Binding-site contacts:
Ligand atom CL8 contacts residue CYS36 of chain 1.E at 3.2 Å.
Ligand atom C4 contacts residue LEU103 of chain 1.E at 3.7 Å (hydrophobic).
Ligand atom C20 contacts residue LEU75 of chain 1.E at 3.9 Å (hydrophobic).
Ligand atom C9 contacts residue ASN107 of chain 1.E at 3.5 Å.
Ligand atom CL8 contacts residue VAL37 of chain 1.E at 3.8 Å.
Ligand atom O18 contacts residue LEU75 of chain 1.E at 2.9 Å (h-bond).
Ligand atom C22 contacts residue GLY73 of chain 1.E at 3.3 Å.
Ligand atom C12 contacts residue MET106 of chain 1.E at 3.7 Å (hydrophobic).
Ligand atom N8 contacts residue ASN107 of chain 1.E at 3.2 Å (h-bond).
Ligand atom O37 contacts residue GLU135 of chain 1.F at 2.7 Å (salt-bridge).
Ligand atom C5 contacts residue LEU103 of chain 1.E at 3.7 Å (hydrophobic).
Ligand atom C33 contacts residue GLU135 of chain 1.F at 2.9 Å.
Ligand atom C1 contacts residue ARG89 of chain 1.E at 3.8 Å.
Ligand atom C15 contacts residue GLU135 of chain 1.F at 3.5 Å.
Ligand atom CL7 contacts residue PRO9 of chain 1.E at 3.7 Å.
Ligand atom C34 contacts residue GLU135 of chain 1.F at 3.2 Å.
Ligand atom N35 contacts residue TYR99 of chain 1.E at 2.9 Å (h-bond).
Ligand atom C4 contacts residue ARG89 of chain 1.E at 3.9 Å.
Ligand atom CL8 contacts residue PRO9 of chain 1.E at 3.3 Å.
Ligand atom C2 contacts residue ASN107 of chain 1.E at 3.9 Å.
Ligand atom C21 contacts residue GLY73 of chain 1.E at 3.8 Å.
Ligand atom C12 contacts residue ASN107 of chain 1.E at 3.8 Å.
Ligand atom O18 contacts residue LEU74 of chain 1.E at 3.7 Å.
Ligand atom N19 contacts residue GLU135 of chain 1.F at 3.5 Å (salt-bridge).
Ligand atom O38 contacts residue GLU135 of chain 1.F at 2.8 Å (salt-bridge).
Ligand atom C1 contacts residue ASN107 of chain 1.E at 3.6 Å.
Ligand atom C20 contacts residue TYR139 of chain 1.F at 3.6 Å (hydrophobic).
Ligand atom C30 contacts residue TYR99 of chain 1.E at 3.7 Å (hydrophobic).
Ligand atom N31 contacts residue GLU135 of chain 1.F at 3.1 Å (salt-bridge).
Ligand atom C36 contacts residue GLU135 of chain 1.F at 2.7 Å.
Ligand atom N35 contacts residue LEU103 of chain 1.E at 3.7 Å.
Ligand atom C11 contacts residue ASN107 of chain 1.E at 3.8 Å.
Ligand atom C14 contacts residue GLU135 of chain 1.F at 3.9 Å.
Ligand atom C13 contacts residue VAL136 of chain 1.F at 3.5 Å (hydrophobic).
Ligand atom CL8 contacts residue GLY10 of chain 1.E at 3.9 Å.
Ligand atom C20 contacts residue GLY73 of chain 1.E at 3.4 Å.
Ligand atom C3 contacts residue LEU75 of chain 1.E at 3.8 Å (hydrophobic).
Ligand atom C34 contacts residue TYR99 of chain 1.E at 3.3 Å (hydrophobic).
Ligand atom C2 contacts residue LEU75 of chain 1.E at 3.4 Å (hydrophobic).
Ligand atom C14 contacts residue LEU74 of chain 1.E at 3.7 Å (hydrophobic).

A small-molecule ligand and the protein it binds are described below.
Small molecule (SMILES): CCc1cc(Sc2ncc(C(=O)O)[nH]2)nc([C@H]2CCCC[C@@H]2C(=O)NCc2ccc(Cl)c(Cl)c2)n1

Sequence of chain 1.E:
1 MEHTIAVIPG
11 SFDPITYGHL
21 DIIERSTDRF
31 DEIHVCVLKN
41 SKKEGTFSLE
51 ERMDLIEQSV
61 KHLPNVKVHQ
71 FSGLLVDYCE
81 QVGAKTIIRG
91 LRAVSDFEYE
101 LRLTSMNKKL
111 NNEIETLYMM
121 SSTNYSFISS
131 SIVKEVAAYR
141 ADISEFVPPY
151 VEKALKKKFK

Sequence of chain 1.F:
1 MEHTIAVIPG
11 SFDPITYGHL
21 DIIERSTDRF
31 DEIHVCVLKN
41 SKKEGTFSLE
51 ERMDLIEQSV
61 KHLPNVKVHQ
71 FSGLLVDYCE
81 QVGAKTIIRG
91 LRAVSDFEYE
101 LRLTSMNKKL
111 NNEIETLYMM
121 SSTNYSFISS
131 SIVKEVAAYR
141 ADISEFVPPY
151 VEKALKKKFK